A small-molecule ligand and the protein it binds are described below.
Small molecule (SMILES): CC(C)C[C@H](NC(=O)CN)C(=O)N[C@H](C(=O)N[C@H](C(=O)NCC(=O)N[C@@H](CO)C(=O)N[C@@H](CC(C)C)C(=O)N[C@@H](CCCN=C(N)N)C(=O)NCC=O)C(C)C)[C@@H](C)O

Sequence of chain 5.C:
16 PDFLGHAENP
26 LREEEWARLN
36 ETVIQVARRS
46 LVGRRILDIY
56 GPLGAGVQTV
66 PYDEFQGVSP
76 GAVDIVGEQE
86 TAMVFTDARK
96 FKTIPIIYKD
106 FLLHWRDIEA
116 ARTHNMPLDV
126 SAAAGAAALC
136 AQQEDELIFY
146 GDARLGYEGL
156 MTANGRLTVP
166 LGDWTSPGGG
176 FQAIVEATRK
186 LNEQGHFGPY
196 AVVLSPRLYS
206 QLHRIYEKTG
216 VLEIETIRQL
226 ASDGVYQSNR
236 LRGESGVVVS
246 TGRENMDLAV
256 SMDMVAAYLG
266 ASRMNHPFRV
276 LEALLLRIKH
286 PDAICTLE

Binding-site contacts:
Ligand atom NH2 contacts residue THR246 of chain 5.C at 2.8 Å (h-bond).
Ligand atom NE contacts residue ASP53 of chain 5.C at 3.6 Å (salt-bridge).
Ligand atom C contacts residue ILE54 of chain 5.C at 3.7 Å (hydrophobic).
Ligand atom CB contacts residue MET259 of chain 5.C at 3.5 Å (hydrophobic).
Ligand atom O contacts residue ILE39 of chain 5.C at 3.5 Å.
Ligand atom CA contacts residue ILE54 of chain 5.C at 3.7 Å (hydrophobic).
Ligand atom CB contacts residue ARG49 of chain 5.C at 3.6 Å.
Ligand atom CB contacts residue ARG49 of chain 5.C at 3.7 Å.
Ligand atom CA contacts residue ARG49 of chain 5.C at 3.7 Å.
Ligand atom C contacts residue ASP258 of chain 5.C at 3.7 Å.
Ligand atom CB contacts residue ASP258 of chain 5.C at 3.7 Å.
Ligand atom N contacts residue ASP258 of chain 5.C at 3.7 Å.
Ligand atom CD2 contacts residue ARG43 of chain 5.C at 3.7 Å.
Ligand atom NH1 contacts residue ASP228 of chain 5.C at 3.2 Å (salt-bridge).
Ligand atom OG1 contacts residue ASP258 of chain 5.C at 3.5 Å.
Ligand atom CB contacts residue ILE39 of chain 5.C at 3.7 Å (hydrophobic).
Ligand atom OG1 contacts residue MET259 of chain 5.C at 2.6 Å (h-bond).
Ligand atom C contacts residue ILE39 of chain 5.C at 3.6 Å (hydrophobic).
Ligand atom O contacts residue ARG43 of chain 5.C at 3.3 Å (salt-bridge).
Ligand atom N contacts residue ASP258 of chain 5.C at 3.3 Å (salt-bridge).
Ligand atom CG2 contacts residue MET259 of chain 5.C at 3.7 Å (hydrophobic).
Ligand atom N contacts residue ASP258 of chain 5.C at 3.2 Å (salt-bridge).
Ligand atom O contacts residue ARG43 of chain 5.C at 2.9 Å (salt-bridge).
Ligand atom N contacts residue ARG49 of chain 5.C at 3.5 Å (salt-bridge).
Ligand atom NH1 contacts residue ARG50 of chain 5.C at 3.7 Å.
Ligand atom N contacts residue ARG49 of chain 5.C at 3.5 Å (salt-bridge).
Ligand atom CD1 contacts residue PRO57 of chain 5.C at 3.6 Å (hydrophobic).
Ligand atom CG2 contacts residue ALA42 of chain 5.C at 3.7 Å (hydrophobic).
Ligand atom C contacts residue ARG49 of chain 5.C at 3.5 Å.
Ligand atom CZ contacts residue ASP228 of chain 5.C at 3.2 Å.
Ligand atom O contacts residue ARG50 of chain 5.C at 3.7 Å.
Ligand atom CD contacts residue ASP53 of chain 5.C at 3.3 Å.
Ligand atom NH1 contacts residue ILE51 of chain 5.C at 3.5 Å (h-bond).
Ligand atom NH1 contacts residue THR246 of chain 5.C at 3.5 Å.
Ligand atom O contacts residue ILE54 of chain 5.C at 3.4 Å.
Ligand atom CA contacts residue ASP258 of chain 5.C at 3.3 Å.
Ligand atom N contacts residue ARG49 of chain 5.C at 3.7 Å.
Ligand atom NH2 contacts residue ASP228 of chain 5.C at 2.5 Å (salt-bridge).
Ligand atom N contacts residue ASP258 of chain 5.C at 2.9 Å (salt-bridge).
Ligand atom O contacts residue ARG49 of chain 5.C at 3.0 Å (salt-bridge).